Sequence of chain 1.A:
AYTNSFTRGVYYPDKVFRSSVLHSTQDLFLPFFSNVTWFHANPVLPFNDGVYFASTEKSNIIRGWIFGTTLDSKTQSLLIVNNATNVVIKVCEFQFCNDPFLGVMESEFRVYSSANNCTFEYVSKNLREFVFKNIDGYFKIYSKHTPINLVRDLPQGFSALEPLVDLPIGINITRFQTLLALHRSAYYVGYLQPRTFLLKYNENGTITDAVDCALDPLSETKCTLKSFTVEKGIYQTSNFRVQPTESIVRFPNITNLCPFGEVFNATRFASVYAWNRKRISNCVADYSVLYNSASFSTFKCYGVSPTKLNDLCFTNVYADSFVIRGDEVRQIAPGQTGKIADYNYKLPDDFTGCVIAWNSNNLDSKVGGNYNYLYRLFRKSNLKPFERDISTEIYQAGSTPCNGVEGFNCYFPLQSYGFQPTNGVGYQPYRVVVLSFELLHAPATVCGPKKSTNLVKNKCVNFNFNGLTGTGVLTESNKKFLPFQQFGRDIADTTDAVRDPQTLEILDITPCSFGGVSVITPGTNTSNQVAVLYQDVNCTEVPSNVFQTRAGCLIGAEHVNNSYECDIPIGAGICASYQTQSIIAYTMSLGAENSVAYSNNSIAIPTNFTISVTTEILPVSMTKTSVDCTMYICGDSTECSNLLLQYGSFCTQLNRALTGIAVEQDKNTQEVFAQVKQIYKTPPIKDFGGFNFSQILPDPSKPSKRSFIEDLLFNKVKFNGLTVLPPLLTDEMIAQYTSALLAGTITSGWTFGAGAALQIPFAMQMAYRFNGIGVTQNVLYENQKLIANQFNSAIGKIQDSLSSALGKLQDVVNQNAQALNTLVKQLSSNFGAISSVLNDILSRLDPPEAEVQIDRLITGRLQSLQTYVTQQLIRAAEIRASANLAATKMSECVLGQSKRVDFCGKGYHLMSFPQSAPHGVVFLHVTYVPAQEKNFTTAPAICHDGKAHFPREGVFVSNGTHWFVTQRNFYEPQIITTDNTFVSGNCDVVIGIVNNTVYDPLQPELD

Binding-site contacts:
Ligand atom C5 contacts residue ASN234 of chain 1.A at 3.6 Å.
Ligand atom N2 contacts residue ASN234 of chain 1.A at 3.0 Å (h-bond).
Ligand atom C4 contacts residue ASN234 of chain 1.A at 4.2 Å.
Ligand atom O5 contacts residue ASN234 of chain 1.A at 2.3 Å (h-bond).
Ligand atom C7 contacts residue ASN234 of chain 1.A at 4.1 Å.
Ligand atom C8 contacts residue GLY232 of chain 1.A at 4.0 Å.
Ligand atom C3 contacts residue ASN234 of chain 1.A at 3.8 Å.
Ligand atom C2 contacts residue ASN234 of chain 1.A at 2.5 Å.
Ligand atom C8 contacts residue ASN234 of chain 1.A at 4.5 Å.
Ligand atom C1 contacts residue ASN234 of chain 1.A at 1.4 Å.

A small-molecule ligand and the protein it binds are described below.
Small molecule (SMILES): CC(=O)N[C@@H]1[C@@H](O)[C@H](O)[C@@H](CO)O[C@H]1O